Sequence of chain 2.A:
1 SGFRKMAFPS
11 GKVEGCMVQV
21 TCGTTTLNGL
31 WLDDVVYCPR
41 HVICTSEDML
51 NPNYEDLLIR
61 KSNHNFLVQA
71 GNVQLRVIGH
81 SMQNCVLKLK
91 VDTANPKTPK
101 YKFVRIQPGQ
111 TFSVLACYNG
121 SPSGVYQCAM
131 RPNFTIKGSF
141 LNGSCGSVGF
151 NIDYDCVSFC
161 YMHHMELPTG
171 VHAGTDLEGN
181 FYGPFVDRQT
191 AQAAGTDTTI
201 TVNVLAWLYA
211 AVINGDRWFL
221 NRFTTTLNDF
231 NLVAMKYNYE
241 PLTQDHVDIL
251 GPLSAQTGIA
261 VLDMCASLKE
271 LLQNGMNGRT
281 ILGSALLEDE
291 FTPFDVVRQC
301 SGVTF

Binding-site contacts:
Ligand atom N4 contacts residue MET165 of chain 1.A at 4.0 Å.
Ligand atom N3 contacts residue HIS164 of chain 1.A at 3.8 Å.
Ligand atom C10 contacts residue GLU166 of chain 1.A at 3.6 Å.
Ligand atom N3 contacts residue GLU166 of chain 1.A at 3.5 Å (salt-bridge).
Ligand atom C6 contacts residue TYR54 of chain 1.A at 3.7 Å (hydrophobic).
Ligand atom C11 contacts residue PHE140 of chain 1.A at 3.2 Å (hydrophobic).
Ligand atom C12 contacts residue SER1 of chain 2.A at 4.0 Å.
Ligand atom N4 contacts residue GLU166 of chain 1.A at 3.7 Å.
Ligand atom C12 contacts residue LEU141 of chain 1.A at 3.7 Å (hydrophobic).
Ligand atom N3 contacts residue HIS163 of chain 1.A at 3.2 Å (h-bond).
Ligand atom C7 contacts residue MET165 of chain 1.A at 4.0 Å (hydrophobic).
Ligand atom C10 contacts residue LEU141 of chain 1.A at 4.0 Å (hydrophobic).
Ligand atom O2 contacts residue MET165 of chain 1.A at 3.5 Å.
Ligand atom C11 contacts residue ASN142 of chain 1.A at 4.0 Å.
Ligand atom C8 contacts residue GLU166 of chain 1.A at 4.0 Å.
Ligand atom C6 contacts residue HIS41 of chain 1.A at 3.9 Å.
Ligand atom O1 contacts residue ASP187 of chain 1.A at 3.2 Å.
Ligand atom C8 contacts residue MET165 of chain 1.A at 4.0 Å (hydrophobic).
Ligand atom C11 contacts residue GLU166 of chain 1.A at 3.5 Å.
Ligand atom O1 contacts residue HIS41 of chain 1.A at 3.8 Å.
Ligand atom N3 contacts residue CYS145 of chain 1.A at 3.4 Å (h-bond).
Ligand atom C12 contacts residue GLU166 of chain 1.A at 3.6 Å.
Ligand atom C12 contacts residue PHE140 of chain 1.A at 3.7 Å (hydrophobic).
Ligand atom O2 contacts residue GLU166 of chain 1.A at 3.0 Å (salt-bridge).
Ligand atom N3 contacts residue MET165 of chain 1.A at 3.6 Å.
Ligand atom C14 contacts residue ASN142 of chain 1.A at 3.7 Å.
Ligand atom N2 contacts residue GLU166 of chain 1.A at 3.9 Å.
Ligand atom C9 contacts residue CYS145 of chain 1.A at 3.4 Å (hydrophobic).
Ligand atom N4 contacts residue HIS163 of chain 1.A at 2.9 Å (h-bond).
Ligand atom O1 contacts residue ARG188 of chain 1.A at 3.7 Å.
Ligand atom C8 contacts residue HIS164 of chain 1.A at 3.9 Å.
Ligand atom C11 contacts residue LEU141 of chain 1.A at 3.7 Å (hydrophobic).
Ligand atom C9 contacts residue HIS164 of chain 1.A at 3.8 Å.
Ligand atom O1 contacts residue TYR54 of chain 1.A at 4.0 Å.
Ligand atom N2 contacts residue CYS145 of chain 1.A at 3.7 Å.
Ligand atom C5 contacts residue MET49 of chain 1.A at 3.4 Å (hydrophobic).
Ligand atom C13 contacts residue ASN142 of chain 1.A at 3.7 Å.
Ligand atom C1 contacts residue MET49 of chain 1.A at 3.9 Å (hydrophobic).
Ligand atom C6 contacts residue ASP187 of chain 1.A at 3.4 Å.
Ligand atom C12 contacts residue ASN142 of chain 1.A at 3.6 Å.

Sequence of chain 1.A:
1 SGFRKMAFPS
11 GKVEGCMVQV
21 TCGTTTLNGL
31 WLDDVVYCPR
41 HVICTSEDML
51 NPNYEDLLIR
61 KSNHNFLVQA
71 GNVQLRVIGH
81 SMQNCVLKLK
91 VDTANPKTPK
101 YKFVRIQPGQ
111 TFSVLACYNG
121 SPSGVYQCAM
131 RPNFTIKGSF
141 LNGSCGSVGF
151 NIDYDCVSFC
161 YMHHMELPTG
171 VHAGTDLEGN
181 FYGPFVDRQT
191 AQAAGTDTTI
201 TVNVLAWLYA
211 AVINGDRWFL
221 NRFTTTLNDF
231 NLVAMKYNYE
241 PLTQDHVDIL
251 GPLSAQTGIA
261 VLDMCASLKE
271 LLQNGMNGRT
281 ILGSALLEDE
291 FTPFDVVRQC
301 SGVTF

This protein binds this small molecule.
Small molecule (SMILES): CCN(Cc1ccoc1)C(=O)Cn1nnc2ccccc21